A small-molecule ligand and the protein it binds are described below.
Small molecule (SMILES): OC[C@H]1O[C@@H](O)[C@H](O)[C@@H](O)[C@H]1O

Sequence of chain 1.E:
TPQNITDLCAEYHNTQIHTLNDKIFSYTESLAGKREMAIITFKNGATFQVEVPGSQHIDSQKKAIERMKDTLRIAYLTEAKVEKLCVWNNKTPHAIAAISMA

Binding-site contacts:
Ligand atom C5 contacts residue GLN56 of chain 1.E at 4.1 Å.
Ligand atom O4 contacts residue TRP88 of chain 1.E at 4.4 Å.
Ligand atom C6 contacts residue TRP88 of chain 1.E at 3.8 Å (hydrophobic).
Ligand atom C1 contacts residue TRP88 of chain 1.E at 4.4 Å (hydrophobic).
Ligand atom C6 contacts residue GLN56 of chain 1.E at 3.3 Å.
Ligand atom O6 contacts residue GLN61 of chain 1.E at 3.0 Å (h-bond).
Ligand atom C6 contacts residue GLN61 of chain 1.E at 4.0 Å.
Ligand atom C5 contacts residue TRP88 of chain 1.E at 3.6 Å (hydrophobic).
Ligand atom O4 contacts residue GLU51 of chain 1.E at 2.9 Å (salt-bridge).
Ligand atom C3 contacts residue GLU51 of chain 1.E at 4.3 Å.
Ligand atom O6 contacts residue GLN56 of chain 1.E at 3.3 Å (h-bond).
Ligand atom O4 contacts residue HIS57 of chain 1.E at 3.8 Å.
Ligand atom C3 contacts residue TRP88 of chain 1.E at 4.0 Å (hydrophobic).
Ligand atom O4 contacts residue GLN56 of chain 1.E at 3.5 Å.
Ligand atom C2 contacts residue ASN90 of chain 1.E at 4.2 Å.
Ligand atom O2 contacts residue ASN90 of chain 1.E at 3.1 Å (h-bond).
Ligand atom O2 contacts residue TRP88 of chain 1.E at 4.3 Å.
Ligand atom C6 contacts residue HIS57 of chain 1.E at 3.4 Å.
Ligand atom O3 contacts residue ASN90 of chain 1.E at 3.9 Å.
Ligand atom O3 contacts residue GLU51 of chain 1.E at 3.5 Å (salt-bridge).
Ligand atom O5 contacts residue GLN56 of chain 1.E at 3.6 Å.
Ligand atom C4 contacts residue GLU51 of chain 1.E at 4.0 Å.
Ligand atom C3 contacts residue ASN90 of chain 1.E at 4.0 Å.
Ligand atom C4 contacts residue TRP88 of chain 1.E at 3.6 Å (hydrophobic).
Ligand atom O2 contacts residue ASN14 of chain 1.E at 4.3 Å.
Ligand atom O6 contacts residue HIS57 of chain 1.E at 4.0 Å.
Ligand atom O6 contacts residue TRP88 of chain 1.E at 4.0 Å.